Binding-site contacts:
Ligand atom C7 contacts residue ASN204 of chain 1.A at 3.2 Å.
Ligand atom O7 contacts residue ASN204 of chain 1.A at 3.5 Å (h-bond).
Ligand atom C2 contacts residue ASN204 of chain 1.A at 2.7 Å.
Ligand atom O5 contacts residue ASN204 of chain 1.A at 2.3 Å (h-bond).
Ligand atom C5 contacts residue THR206 of chain 1.A at 3.6 Å.
Ligand atom C8 contacts residue THR276 of chain 1.A at 4.3 Å.
Ligand atom O5 contacts residue THR206 of chain 1.A at 3.3 Å (h-bond).
Ligand atom C4 contacts residue ASN204 of chain 1.A at 4.3 Å.
Ligand atom C1 contacts residue THR206 of chain 1.A at 2.9 Å.
Ligand atom O6 contacts residue THR206 of chain 1.A at 4.1 Å.
Ligand atom C2 contacts residue THR206 of chain 1.A at 4.1 Å.
Ligand atom C3 contacts residue ASN204 of chain 1.A at 3.9 Å.
Ligand atom C6 contacts residue LYS207 of chain 1.A at 3.7 Å.
Ligand atom N2 contacts residue THR206 of chain 1.A at 4.5 Å.
Ligand atom C5 contacts residue LYS207 of chain 1.A at 3.9 Å.
Ligand atom C8 contacts residue ASN204 of chain 1.A at 3.8 Å.
Ligand atom O6 contacts residue LYS207 of chain 1.A at 3.9 Å.
Ligand atom C6 contacts residue THR206 of chain 1.A at 4.5 Å.
Ligand atom C5 contacts residue ASN204 of chain 1.A at 3.5 Å.
Ligand atom C1 contacts residue LYS207 of chain 1.A at 3.8 Å.
Ligand atom O5 contacts residue LYS207 of chain 1.A at 2.9 Å.
Ligand atom C1 contacts residue ASN204 of chain 1.A at 1.4 Å.
Ligand atom N2 contacts residue ASN204 of chain 1.A at 3.0 Å (h-bond).

Sequence of chain 1.A:
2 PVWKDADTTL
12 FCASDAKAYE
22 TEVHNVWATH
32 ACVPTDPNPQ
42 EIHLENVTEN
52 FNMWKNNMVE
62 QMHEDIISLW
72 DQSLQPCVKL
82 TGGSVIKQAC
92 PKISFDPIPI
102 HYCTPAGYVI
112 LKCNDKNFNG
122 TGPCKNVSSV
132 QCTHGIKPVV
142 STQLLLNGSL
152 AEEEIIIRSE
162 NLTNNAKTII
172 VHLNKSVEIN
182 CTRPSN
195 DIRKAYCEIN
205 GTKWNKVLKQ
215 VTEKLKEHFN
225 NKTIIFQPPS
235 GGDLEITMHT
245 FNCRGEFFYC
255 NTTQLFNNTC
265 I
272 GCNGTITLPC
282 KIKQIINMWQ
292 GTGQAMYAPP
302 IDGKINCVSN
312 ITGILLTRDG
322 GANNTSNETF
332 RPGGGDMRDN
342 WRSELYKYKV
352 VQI

The small molecule below binds the protein below.
Small molecule (SMILES): CC(=O)N[C@@H]1[C@@H](O)[C@H](O)[C@@H](CO)O[C@H]1O